Sequence of chain 1.A:
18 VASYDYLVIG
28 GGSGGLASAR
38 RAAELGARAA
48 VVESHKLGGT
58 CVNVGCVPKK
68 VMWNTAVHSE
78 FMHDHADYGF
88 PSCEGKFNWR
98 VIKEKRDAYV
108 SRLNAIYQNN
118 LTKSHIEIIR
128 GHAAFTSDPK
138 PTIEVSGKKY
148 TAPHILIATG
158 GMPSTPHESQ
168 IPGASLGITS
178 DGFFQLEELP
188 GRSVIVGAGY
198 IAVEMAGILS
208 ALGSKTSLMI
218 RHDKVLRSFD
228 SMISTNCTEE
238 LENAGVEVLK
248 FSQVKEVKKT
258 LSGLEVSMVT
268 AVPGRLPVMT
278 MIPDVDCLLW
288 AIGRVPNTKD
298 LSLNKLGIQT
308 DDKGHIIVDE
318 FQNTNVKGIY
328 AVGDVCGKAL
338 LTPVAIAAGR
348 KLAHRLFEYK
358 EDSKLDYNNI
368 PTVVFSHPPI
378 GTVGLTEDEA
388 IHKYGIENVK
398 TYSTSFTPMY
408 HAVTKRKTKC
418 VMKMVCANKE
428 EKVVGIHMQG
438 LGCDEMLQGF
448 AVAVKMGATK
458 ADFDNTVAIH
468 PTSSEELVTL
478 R

The protein below binds the small molecule below.
Small molecule (SMILES): C=CC[S@@](=O)C/C=C/S

Binding-site contacts:
Ligand atom S5 contacts residue VAL59 of chain 1.A at 3.4 Å.
Ligand atom S5 contacts residue GLY55 of chain 1.A at 3.6 Å.
Ligand atom O13 contacts residue ALA34 of chain 1.A at 3.5 Å (h-bond).
Ligand atom C11 contacts residue ARG347 of chain 1.A at 3.1 Å.
Ligand atom S5 contacts residue CYS58 of chain 1.A at 3.1 Å.
Ligand atom C6B contacts residue VAL59 of chain 1.A at 4.4 Å (hydrophobic).
Ligand atom O13 contacts residue SER30 of chain 1.A at 2.7 Å (h-bond).
Ligand atom C10 contacts residue ALA34 of chain 1.A at 4.2 Å (hydrophobic).
Ligand atom O13 contacts residue LEU33 of chain 1.A at 3.7 Å.
Ligand atom C8B contacts residue TYR114 of chain 1.A at 3.1 Å (hydrophobic).
Ligand atom C6B contacts residue SER30 of chain 1.A at 4.2 Å.
Ligand atom C7 contacts residue SER30 of chain 1.A at 4.4 Å.
Ligand atom C7 contacts residue TYR114 of chain 1.A at 3.3 Å (hydrophobic).
Ligand atom C8B contacts residue ILE343 of chain 1.A at 4.4 Å (hydrophobic).
Ligand atom S9 contacts residue SER30 of chain 1.A at 4.2 Å.
Ligand atom C10 contacts residue ARG347 of chain 1.A at 3.4 Å.
Ligand atom C6B contacts residue TYR114 of chain 1.A at 3.4 Å (hydrophobic).
Ligand atom C11 contacts residue ARG37 of chain 1.A at 4.2 Å.
Ligand atom C10 contacts residue ILE343 of chain 1.A at 4.0 Å (hydrophobic).
Ligand atom C12 contacts residue ARG37 of chain 1.A at 3.3 Å.
Ligand atom S9 contacts residue ILE343 of chain 1.A at 4.4 Å.
Ligand atom C7 contacts residue ILE343 of chain 1.A at 4.5 Å (hydrophobic).
Ligand atom O13 contacts residue ILE343 of chain 1.A at 3.9 Å.
Ligand atom C12 contacts residue ARG347 of chain 1.A at 4.0 Å.
Ligand atom S9 contacts residue ALA34 of chain 1.A at 4.3 Å.
Ligand atom S9 contacts residue TYR114 of chain 1.A at 4.5 Å.
Ligand atom C11 contacts residue ALA34 of chain 1.A at 3.9 Å (hydrophobic).
Ligand atom S5 contacts residue TYR114 of chain 1.A at 4.3 Å.
Ligand atom S5 contacts residue SER30 of chain 1.A at 3.5 Å (h-bond).
Ligand atom S9 contacts residue LEU33 of chain 1.A at 4.2 Å.
Ligand atom O13 contacts residue GLY29 of chain 1.A at 4.1 Å.